Binding-site contacts:
Ligand atom CA contacts residue TYR342 of chain 1.B at 3.8 Å (hydrophobic).
Ligand atom ND1 contacts residue TYR342 of chain 1.B at 2.9 Å (h-bond).
Ligand atom O contacts residue TYR342 of chain 1.B at 3.8 Å.
Ligand atom CB contacts residue PHE348 of chain 1.B at 3.5 Å (hydrophobic).
Ligand atom NE2 contacts residue GLU367 of chain 1.B at 3.5 Å (salt-bridge).
Ligand atom CH2 contacts residue ASN337 of chain 1.B at 3.1 Å.
Ligand atom NE2 contacts residue HIS363 of chain 1.B at 3.5 Å (h-bond).
Ligand atom CE1 contacts residue TYR342 of chain 1.B at 3.7 Å (hydrophobic).
Ligand atom CA contacts residue GLU360 of chain 1.B at 4.0 Å.
Ligand atom CA contacts residue LYS356 of chain 1.B at 3.8 Å.
Ligand atom CD1 contacts residue GLU360 of chain 1.B at 3.4 Å.
Ligand atom CZ2 contacts residue HIS363 of chain 1.B at 3.4 Å.
Ligand atom O contacts residue GLU360 of chain 1.B at 3.8 Å.
Ligand atom CG contacts residue PHE348 of chain 1.B at 4.0 Å (hydrophobic).
Ligand atom CG contacts residue TYR342 of chain 1.B at 3.8 Å (hydrophobic).
Ligand atom CZ3 contacts residue MET336 of chain 1.B at 3.8 Å (hydrophobic).
Ligand atom O contacts residue LYS356 of chain 1.B at 3.8 Å.
Ligand atom CB contacts residue GLU360 of chain 1.B at 3.9 Å.
Ligand atom CZ3 contacts residue ASN337 of chain 1.B at 4.1 Å.
Ligand atom CB contacts residue LEU359 of chain 1.B at 4.1 Å (hydrophobic).
Ligand atom CD2 contacts residue HIS363 of chain 1.B at 4.1 Å.
Ligand atom OG contacts residue GLU360 of chain 1.B at 3.3 Å (salt-bridge).
Ligand atom NH2 contacts residue GLU360 of chain 1.B at 4.1 Å.
Ligand atom CG contacts residue TYR342 of chain 1.B at 3.4 Å (hydrophobic).
Ligand atom CG1 contacts residue GLU360 of chain 1.B at 4.0 Å.
Ligand atom CH2 contacts residue TYR342 of chain 1.B at 3.8 Å (hydrophobic).
Ligand atom CA contacts residue GLU360 of chain 1.B at 3.5 Å.
Ligand atom NE1 contacts residue GLU360 of chain 1.B at 3.8 Å.
Ligand atom NE1 contacts residue HIS363 of chain 1.B at 3.8 Å.
Ligand atom N contacts residue GLU360 of chain 1.B at 3.2 Å (salt-bridge).
Ligand atom CG2 contacts residue GLU360 of chain 1.B at 3.5 Å.
Ligand atom CZ3 contacts residue TYR342 of chain 1.B at 3.9 Å (hydrophobic).
Ligand atom O contacts residue PHE348 of chain 1.B at 3.6 Å.
Ligand atom CZ2 contacts residue ASN337 of chain 1.B at 3.6 Å.
Ligand atom CE1 contacts residue HIS363 of chain 1.B at 3.8 Å.
Ligand atom O contacts residue LYS356 of chain 1.B at 3.4 Å (salt-bridge).
Ligand atom CE3 contacts residue LEU359 of chain 1.B at 4.1 Å (hydrophobic).
Ligand atom CE2 contacts residue HIS363 of chain 1.B at 4.0 Å.
Ligand atom C contacts residue GLU360 of chain 1.B at 3.8 Å.
Ligand atom CD contacts residue TYR342 of chain 1.B at 3.7 Å (hydrophobic).

A protein and the small-molecule ligand that binds it are described below.
Small molecule (SMILES): CC(C)[C@@H]1NC(=O)[C@H](CO)NC(=O)[C@H](CC2=CN=C3CC=CC=C23)NC(=O)[C@@H]2CCCN2C(=O)[C@H](Cc2cnc[nH]2)NC(=O)[C@@H](CCCN=C(N)N)NC(=O)[C@@H](N)CCCCNC(=O)C[C@@H](C(N)=O)NC(=O)[C@H](C)NC1=O

Sequence of chain 1.B:
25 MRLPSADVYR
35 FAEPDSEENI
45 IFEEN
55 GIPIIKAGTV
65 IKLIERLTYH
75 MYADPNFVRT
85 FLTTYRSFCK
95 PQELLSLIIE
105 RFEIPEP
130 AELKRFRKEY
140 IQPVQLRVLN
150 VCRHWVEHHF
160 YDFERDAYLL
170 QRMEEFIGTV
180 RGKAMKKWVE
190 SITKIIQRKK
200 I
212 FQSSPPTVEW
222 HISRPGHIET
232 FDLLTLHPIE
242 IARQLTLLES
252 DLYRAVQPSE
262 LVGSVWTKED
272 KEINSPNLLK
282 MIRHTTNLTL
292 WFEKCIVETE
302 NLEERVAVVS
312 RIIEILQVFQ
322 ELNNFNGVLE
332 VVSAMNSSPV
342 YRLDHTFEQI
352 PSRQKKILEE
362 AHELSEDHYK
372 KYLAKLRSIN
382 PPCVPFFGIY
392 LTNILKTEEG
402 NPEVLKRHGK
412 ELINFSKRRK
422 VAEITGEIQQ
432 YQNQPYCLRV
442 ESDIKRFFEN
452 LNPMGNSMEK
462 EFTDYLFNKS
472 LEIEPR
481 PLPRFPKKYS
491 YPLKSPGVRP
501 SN